Binding-site contacts:
Ligand atom C27 contacts residue GLN89 of chain 2.B at 3.6 Å.
Ligand atom C25 contacts residue LEU18 of chain 1.C at 3.5 Å (hydrophobic).
Ligand atom C4 contacts residue HIS38 of chain 1.C at 3.8 Å.
Ligand atom C10 contacts residue GLN89 of chain 2.B at 3.4 Å.
Ligand atom C2 contacts residue GLN89 of chain 2.B at 3.6 Å.
Ligand atom C6 contacts residue PHE116 of chain 1.C at 3.5 Å (hydrophobic).
Ligand atom C10 contacts residue TYR88 of chain 2.B at 3.8 Å (hydrophobic).
Ligand atom C1 contacts residue GLN89 of chain 2.B at 4.0 Å.
Ligand atom C18 contacts residue PRO97 of chain 1.C at 4.0 Å (hydrophobic).
Ligand atom C11 contacts residue VAL84 of chain 1.C at 3.5 Å (hydrophobic).
Ligand atom C6 contacts residue VAL95 of chain 1.C at 3.8 Å (hydrophobic).
Ligand atom C11 contacts residue GLN89 of chain 2.B at 3.6 Å.
Ligand atom C24 contacts residue LEU18 of chain 1.C at 4.0 Å (hydrophobic).
Ligand atom C3 contacts residue GLN89 of chain 2.B at 3.5 Å.
Ligand atom C19 contacts residue HIS38 of chain 1.C at 3.3 Å.
Ligand atom C18 contacts residue PHE82 of chain 1.C at 4.0 Å (hydrophobic).
Ligand atom C12 contacts residue VAL84 of chain 1.C at 3.9 Å (hydrophobic).
Ligand atom C5 contacts residue HIS38 of chain 1.C at 3.6 Å.
Ligand atom C5 contacts residue VAL95 of chain 1.C at 3.7 Å (hydrophobic).
Ligand atom O26 contacts residue ASN99 of chain 1.C at 3.2 Å (h-bond).
Ligand atom O1 contacts residue ARG91 of chain 2.B at 3.8 Å.
Ligand atom C12 contacts residue GLN89 of chain 2.B at 3.7 Å.
Ligand atom O26 contacts residue MET112 of chain 1.C at 3.6 Å.
Ligand atom C27 contacts residue HIS38 of chain 1.C at 3.1 Å.
Ligand atom C2 contacts residue VAL95 of chain 1.C at 3.9 Å (hydrophobic).
Ligand atom C26 contacts residue TYR14 of chain 1.C at 3.2 Å (hydrophobic).
Ligand atom C10 contacts residue PHE86 of chain 1.C at 3.8 Å (hydrophobic).
Ligand atom C2 contacts residue PHE86 of chain 1.C at 3.6 Å (hydrophobic).
Ligand atom C25 contacts residue TYR14 of chain 1.C at 3.4 Å (hydrophobic).
Ligand atom C1 contacts residue VAL95 of chain 1.C at 3.7 Å (hydrophobic).
Ligand atom C19 contacts residue PHE116 of chain 1.C at 3.8 Å (hydrophobic).
Ligand atom O26 contacts residue TYR14 of chain 1.C at 2.5 Å (h-bond).
Ligand atom C16 contacts residue VAL84 of chain 1.C at 3.9 Å (hydrophobic).
Ligand atom C5 contacts residue PHE116 of chain 1.C at 3.3 Å (hydrophobic).
Ligand atom C25 contacts residue TYR55 of chain 1.C at 4.0 Å (hydrophobic).
Ligand atom C13 contacts residue HIS38 of chain 1.C at 3.6 Å.
Ligand atom C3 contacts residue PHE86 of chain 1.C at 3.9 Å (hydrophobic).
Ligand atom C27 contacts residue PHE54 of chain 1.C at 3.6 Å (hydrophobic).
Ligand atom C18 contacts residue HIS38 of chain 1.C at 4.0 Å.
Ligand atom C19 contacts residue PRO97 of chain 1.C at 4.0 Å (hydrophobic).

Sequence of chain 1.C:
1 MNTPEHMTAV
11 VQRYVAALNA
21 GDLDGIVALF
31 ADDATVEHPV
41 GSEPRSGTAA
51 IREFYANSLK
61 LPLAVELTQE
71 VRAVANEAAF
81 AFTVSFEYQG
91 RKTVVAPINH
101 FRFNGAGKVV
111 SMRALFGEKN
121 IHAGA

A small-molecule ligand and the protein it binds are described below.
Small molecule (SMILES): C[C@]12CCc3c(ccc4cc(O)ccc34)[C@@H]1CCC2=O

Sequence of chain 2.B:
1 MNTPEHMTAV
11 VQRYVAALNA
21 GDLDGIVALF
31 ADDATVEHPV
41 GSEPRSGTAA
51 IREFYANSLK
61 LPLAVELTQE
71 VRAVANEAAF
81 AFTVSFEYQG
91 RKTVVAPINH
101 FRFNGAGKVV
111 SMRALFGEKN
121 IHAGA